Sequence of chain 1.D:
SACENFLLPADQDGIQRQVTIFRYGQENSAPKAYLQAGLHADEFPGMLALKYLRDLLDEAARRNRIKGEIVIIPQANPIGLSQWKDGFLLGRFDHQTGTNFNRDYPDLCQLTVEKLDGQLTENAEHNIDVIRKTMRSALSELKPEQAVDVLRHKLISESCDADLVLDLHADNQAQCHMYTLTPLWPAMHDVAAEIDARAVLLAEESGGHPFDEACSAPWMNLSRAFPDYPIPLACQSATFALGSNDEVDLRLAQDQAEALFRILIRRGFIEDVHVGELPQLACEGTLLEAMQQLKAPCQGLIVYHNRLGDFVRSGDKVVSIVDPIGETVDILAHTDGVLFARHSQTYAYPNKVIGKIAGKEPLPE

Binding-site contacts:
Ligand atom N contacts residue ASP172 of chain 1.D at 2.8 Å (salt-bridge).
Ligand atom CB contacts residue ASP172 of chain 1.D at 3.7 Å.
Ligand atom CB2 contacts residue TYR180 of chain 1.D at 3.7 Å (hydrophobic).
Ligand atom NH1 contacts residue ASP213 of chain 1.D at 3.4 Å (salt-bridge).
Ligand atom NH1 contacts residue SER207 of chain 1.D at 3.4 Å (h-bond).
Ligand atom O2 contacts residue ASN103 of chain 1.D at 2.5 Å (h-bond).
Ligand atom CD2 contacts residue THR240 of chain 1.D at 3.8 Å.
Ligand atom OD1 contacts residue ZN1 of chain 1.O at 1.7 Å.
Ligand atom CO2 contacts residue ASN103 of chain 1.D at 3.5 Å.
Ligand atom OX2 contacts residue ARG93 of chain 1.D at 3.5 Å (salt-bridge).
Ligand atom CB contacts residue ALA171 of chain 1.D at 3.1 Å (hydrophobic).
Ligand atom CG contacts residue ZN1 of chain 1.O at 3.0 Å.
Ligand atom O contacts residue ARG93 of chain 1.D at 3.8 Å.
Ligand atom CA contacts residue ASP172 of chain 1.D at 3.5 Å.
Ligand atom CD2 contacts residue ASP213 of chain 1.D at 3.8 Å.
Ligand atom OXT contacts residue ASP172 of chain 1.D at 3.2 Å (salt-bridge).
Ligand atom C contacts residue ARG93 of chain 1.D at 3.5 Å.
Ligand atom NH2 contacts residue SER207 of chain 1.D at 3.5 Å (h-bond).
Ligand atom CO2 contacts residue HIS41 of chain 1.D at 3.7 Å.
Ligand atom OXT contacts residue LYS357 of chain 1.D at 3.5 Å (salt-bridge).
Ligand atom CD2 contacts residue TYR180 of chain 1.D at 3.5 Å (hydrophobic).
Ligand atom OX2 contacts residue ARG104 of chain 1.D at 3.5 Å (salt-bridge).
Ligand atom N2 contacts residue ZN1 of chain 1.O at 3.8 Å.
Ligand atom O2 contacts residue HIS41 of chain 1.D at 3.5 Å.
Ligand atom N contacts residue ARG93 of chain 1.D at 3.5 Å (salt-bridge).
Ligand atom OD1 contacts residue HIS41 of chain 1.D at 3.5 Å (h-bond).
Ligand atom CZ2 contacts residue ASP213 of chain 1.D at 3.6 Å.
Ligand atom NH1 contacts residue GLU214 of chain 1.D at 3.0 Å (salt-bridge).
Ligand atom CG contacts residue ALA171 of chain 1.D at 3.6 Å (hydrophobic).
Ligand atom OD1 contacts residue GLU44 of chain 1.D at 3.1 Å (salt-bridge).
Ligand atom O2 contacts residue HIS170 of chain 1.D at 3.0 Å.
Ligand atom CA contacts residue ARG93 of chain 1.D at 3.3 Å.
Ligand atom CO2 contacts residue ZN1 of chain 1.O at 3.5 Å.
Ligand atom OD1 contacts residue ALA171 of chain 1.D at 3.4 Å (h-bond).
Ligand atom C contacts residue ASP172 of chain 1.D at 3.5 Å.
Ligand atom O2 contacts residue ZN1 of chain 1.O at 3.4 Å.
Ligand atom OX2 contacts residue HIS41 of chain 1.D at 3.4 Å.
Ligand atom N contacts residue ASN173 of chain 1.D at 3.5 Å (h-bond).
Ligand atom OD1 contacts residue HIS170 of chain 1.D at 3.3 Å (h-bond).
Ligand atom NE2 contacts residue ASP213 of chain 1.D at 3.0 Å (salt-bridge).

A protein and the small-molecule ligand that binds it are described below.
Small molecule (SMILES): [H]/N=C(/N)NCCC[C@H](NC(=O)C[C@H](N)C(=O)O)C(=O)O